Sequence of chain 41.B:
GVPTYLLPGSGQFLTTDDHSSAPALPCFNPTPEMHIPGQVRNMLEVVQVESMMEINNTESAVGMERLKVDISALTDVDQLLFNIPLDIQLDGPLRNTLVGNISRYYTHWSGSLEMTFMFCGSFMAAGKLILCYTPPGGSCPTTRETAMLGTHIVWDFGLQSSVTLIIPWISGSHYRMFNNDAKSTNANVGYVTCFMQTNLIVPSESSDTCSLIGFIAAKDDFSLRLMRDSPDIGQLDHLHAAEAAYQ

Sequence of chain 42.B:
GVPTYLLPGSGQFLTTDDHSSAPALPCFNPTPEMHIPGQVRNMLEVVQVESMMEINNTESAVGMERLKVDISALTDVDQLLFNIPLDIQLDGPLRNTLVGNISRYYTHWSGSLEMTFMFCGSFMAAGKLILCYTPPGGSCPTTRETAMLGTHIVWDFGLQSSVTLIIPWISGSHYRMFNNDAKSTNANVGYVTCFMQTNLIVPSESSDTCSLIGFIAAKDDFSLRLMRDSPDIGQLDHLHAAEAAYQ

A protein and the small-molecule ligand that binds it are described below.
Small molecule (SMILES): Cc1cc(CCCOc2c(C)cc(-c3noc(C(F)(F)F)n3)cc2C)on1

Binding-site contacts:
Ligand atom F2 contacts residue MET146 of chain 41.A at 3.7 Å.
Ligand atom C5B contacts residue ILE184 of chain 41.A at 3.4 Å (hydrophobic).
Ligand atom CM2 contacts residue ILE119 of chain 41.A at 3.5 Å (hydrophobic).
Ligand atom F2 contacts residue SER170 of chain 41.A at 3.5 Å.
Ligand atom N1A contacts residue LEU220 of chain 41.A at 3.0 Å.
Ligand atom CM6 contacts residue ILE184 of chain 41.A at 3.5 Å (hydrophobic).
Ligand atom N3A contacts residue ILE184 of chain 41.A at 3.9 Å.
Ligand atom C1B contacts residue ILE95 of chain 41.A at 3.5 Å (hydrophobic).
Ligand atom F1 contacts residue VAL171 of chain 41.A at 3.0 Å.
Ligand atom C2B contacts residue ILE119 of chain 41.A at 3.5 Å (hydrophobic).
Ligand atom CM4 contacts residue ALA145 of chain 41.A at 3.5 Å (hydrophobic).
Ligand atom N3A contacts residue PHE147 of chain 41.A at 3.6 Å.
Ligand atom F2 contacts residue ALA145 of chain 41.A at 3.0 Å.
Ligand atom N3A contacts residue ILE182 of chain 41.A at 3.0 Å.
Ligand atom O1A contacts residue ALA145 of chain 41.A at 3.8 Å.
Ligand atom C3A contacts residue ILE182 of chain 41.A at 3.2 Å (hydrophobic).
Ligand atom C2A contacts residue ILE182 of chain 41.A at 3.6 Å (hydrophobic).
Ligand atom F3 contacts residue ALA24 of chain 41.B at 3.9 Å.
Ligand atom C6B contacts residue ILE184 of chain 41.A at 3.7 Å (hydrophobic).
Ligand atom CM3 contacts residue THR97 of chain 41.A at 3.9 Å.
Ligand atom O1A contacts residue LEU220 of chain 41.A at 3.4 Å.
Ligand atom CM2 contacts residue TRP93 of chain 41.A at 3.9 Å (hydrophobic).
Ligand atom CM6 contacts residue ILE217 of chain 41.A at 3.4 Å (hydrophobic).
Ligand atom C6B contacts residue ILE95 of chain 41.A at 3.6 Å (hydrophobic).
Ligand atom F2 contacts residue PHE147 of chain 41.A at 3.2 Å.
Ligand atom O1 contacts residue ILE217 of chain 41.A at 3.2 Å.
Ligand atom CM4 contacts residue ILE182 of chain 41.A at 3.6 Å (hydrophobic).
Ligand atom O1A contacts residue ILE182 of chain 41.A at 3.9 Å.
Ligand atom C2A contacts residue LEU220 of chain 41.A at 3.8 Å (hydrophobic).
Ligand atom F1 contacts residue ALA145 of chain 41.A at 3.0 Å.
Ligand atom F2 contacts residue ALA169 of chain 41.A at 2.2 Å.
Ligand atom F3 contacts residue ALA169 of chain 41.A at 3.7 Å.
Ligand atom C4 contacts residue PHE115 of chain 41.A at 3.3 Å (hydrophobic).
Ligand atom C3B contacts residue ILE119 of chain 41.A at 3.5 Å (hydrophobic).
Ligand atom CM4 contacts residue ALA169 of chain 41.A at 3.5 Å (hydrophobic).
Ligand atom F1 contacts residue SER170 of chain 41.A at 3.7 Å.
Ligand atom CM6 contacts residue MET187 of chain 41.A at 3.8 Å (hydrophobic).
Ligand atom F3 contacts residue LEU14 of chain 42.B at 3.9 Å.
Ligand atom F3 contacts residue ILE182 of chain 41.A at 3.2 Å.
Ligand atom O1B contacts residue ILE95 of chain 41.A at 3.0 Å.

Sequence of chain 41.A:
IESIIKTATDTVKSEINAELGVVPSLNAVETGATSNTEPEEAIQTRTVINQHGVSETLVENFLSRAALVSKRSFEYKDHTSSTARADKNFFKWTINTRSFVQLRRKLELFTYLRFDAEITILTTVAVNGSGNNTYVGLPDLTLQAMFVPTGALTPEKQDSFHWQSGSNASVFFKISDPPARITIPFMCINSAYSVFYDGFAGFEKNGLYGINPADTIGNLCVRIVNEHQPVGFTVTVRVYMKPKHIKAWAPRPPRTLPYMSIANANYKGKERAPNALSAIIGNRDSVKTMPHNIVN